Sequence of chain 1.D:
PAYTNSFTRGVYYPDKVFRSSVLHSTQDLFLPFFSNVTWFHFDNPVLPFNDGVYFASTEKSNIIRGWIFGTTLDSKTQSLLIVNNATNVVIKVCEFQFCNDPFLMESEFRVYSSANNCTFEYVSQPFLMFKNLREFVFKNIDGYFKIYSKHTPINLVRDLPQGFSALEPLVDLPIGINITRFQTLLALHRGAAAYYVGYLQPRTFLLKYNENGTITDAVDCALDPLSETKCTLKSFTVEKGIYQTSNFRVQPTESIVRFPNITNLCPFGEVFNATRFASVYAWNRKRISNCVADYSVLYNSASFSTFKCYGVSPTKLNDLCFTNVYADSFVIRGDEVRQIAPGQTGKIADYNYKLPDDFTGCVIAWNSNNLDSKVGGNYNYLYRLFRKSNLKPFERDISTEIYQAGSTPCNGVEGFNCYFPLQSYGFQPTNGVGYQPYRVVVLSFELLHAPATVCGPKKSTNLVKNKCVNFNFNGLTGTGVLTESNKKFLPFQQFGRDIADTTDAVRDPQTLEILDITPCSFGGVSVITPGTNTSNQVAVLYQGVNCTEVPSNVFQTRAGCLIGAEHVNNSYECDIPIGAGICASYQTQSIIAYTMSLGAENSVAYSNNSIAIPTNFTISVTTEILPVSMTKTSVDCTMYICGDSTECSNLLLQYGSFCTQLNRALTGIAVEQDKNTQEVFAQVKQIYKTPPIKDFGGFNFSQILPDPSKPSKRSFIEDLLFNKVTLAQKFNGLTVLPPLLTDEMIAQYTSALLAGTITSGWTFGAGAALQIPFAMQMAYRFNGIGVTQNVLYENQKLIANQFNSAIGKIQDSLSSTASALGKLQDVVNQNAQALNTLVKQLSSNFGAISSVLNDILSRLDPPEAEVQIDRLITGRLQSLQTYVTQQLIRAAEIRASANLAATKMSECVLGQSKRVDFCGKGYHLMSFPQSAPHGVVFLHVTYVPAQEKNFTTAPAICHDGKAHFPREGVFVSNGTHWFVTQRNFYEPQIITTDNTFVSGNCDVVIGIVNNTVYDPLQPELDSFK

Binding-site contacts:
Ligand atom O5 contacts residue ASN343 of chain 1.D at 2.4 Å (h-bond).
Ligand atom C7 contacts residue GLY339 of chain 1.D at 4.5 Å.
Ligand atom C1 contacts residue ASN343 of chain 1.D at 1.4 Å.
Ligand atom C7 contacts residue PHE338 of chain 1.D at 4.5 Å (hydrophobic).
Ligand atom C5 contacts residue ASN343 of chain 1.D at 3.7 Å.
Ligand atom C8 contacts residue PHE342 of chain 1.D at 4.0 Å (hydrophobic).
Ligand atom C8 contacts residue LEU368 of chain 1.D at 4.4 Å (hydrophobic).
Ligand atom C7 contacts residue PHE342 of chain 1.D at 4.4 Å (hydrophobic).
Ligand atom N2 contacts residue GLY339 of chain 1.D at 4.1 Å.
Ligand atom C7 contacts residue ASN343 of chain 1.D at 3.5 Å.
Ligand atom C2 contacts residue ASN343 of chain 1.D at 2.5 Å.
Ligand atom C4 contacts residue ASN343 of chain 1.D at 4.2 Å.
Ligand atom O7 contacts residue PHE342 of chain 1.D at 4.3 Å.
Ligand atom C8 contacts residue GLY339 of chain 1.D at 4.0 Å.
Ligand atom C8 contacts residue PHE338 of chain 1.D at 3.4 Å (hydrophobic).
Ligand atom O7 contacts residue ASN343 of chain 1.D at 3.8 Å.
Ligand atom N2 contacts residue ASN343 of chain 1.D at 2.9 Å (h-bond).
Ligand atom C3 contacts residue ASN343 of chain 1.D at 3.8 Å.

The protein below binds the small molecule below.
Small molecule (SMILES): CC(=O)N[C@@H]1[C@@H](O)[C@H](O)[C@@H](CO)O[C@H]1O